Sequence of chain 1.D:
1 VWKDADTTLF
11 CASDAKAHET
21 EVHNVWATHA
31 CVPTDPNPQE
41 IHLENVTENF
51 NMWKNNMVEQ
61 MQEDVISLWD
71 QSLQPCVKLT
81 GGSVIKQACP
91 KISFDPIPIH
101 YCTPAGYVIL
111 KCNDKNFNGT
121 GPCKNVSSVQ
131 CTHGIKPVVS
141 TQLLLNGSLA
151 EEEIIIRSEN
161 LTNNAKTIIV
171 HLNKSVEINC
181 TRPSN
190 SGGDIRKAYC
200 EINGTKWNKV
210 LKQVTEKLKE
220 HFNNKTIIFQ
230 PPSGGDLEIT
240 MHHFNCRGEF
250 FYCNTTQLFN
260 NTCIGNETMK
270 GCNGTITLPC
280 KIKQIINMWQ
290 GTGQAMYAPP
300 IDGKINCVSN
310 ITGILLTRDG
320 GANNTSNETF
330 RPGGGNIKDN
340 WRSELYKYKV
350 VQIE

Binding-site contacts:
Ligand atom C1 contacts residue HIS42 of chain 1.D at 4.4 Å.
Ligand atom O5 contacts residue ASN113 of chain 1.D at 3.6 Å.
Ligand atom C3 contacts residue ASN125 of chain 1.D at 3.8 Å.
Ligand atom C7 contacts residue ASN125 of chain 1.D at 3.6 Å.
Ligand atom C5 contacts residue ASN113 of chain 1.D at 4.5 Å.
Ligand atom N2 contacts residue ASN125 of chain 1.D at 2.9 Å (h-bond).
Ligand atom C1 contacts residue ASN125 of chain 1.D at 1.4 Å.
Ligand atom O7 contacts residue ASN125 of chain 1.D at 3.7 Å.
Ligand atom O5 contacts residue ASN125 of chain 1.D at 2.4 Å (h-bond).
Ligand atom C4 contacts residue ASN125 of chain 1.D at 4.3 Å.
Ligand atom C5 contacts residue ASN125 of chain 1.D at 3.6 Å.
Ligand atom O6 contacts residue ASN113 of chain 1.D at 3.5 Å.
Ligand atom C2 contacts residue ASN125 of chain 1.D at 2.5 Å.
Ligand atom C1 contacts residue ASN113 of chain 1.D at 4.1 Å.

This small molecule binds to this protein.
Small molecule (SMILES): CC(=O)N[C@@H]1[C@@H](O)[C@H](O)[C@@H](CO)O[C@H]1O